Binding-site contacts:
Ligand atom C6 contacts residue ASP187 of chain 1.A at 3.6 Å.
Ligand atom OP4 contacts residue GLY208 of chain 1.A at 3.7 Å.
Ligand atom C2A contacts residue TYR154 of chain 1.A at 3.6 Å (hydrophobic).
Ligand atom C4 contacts residue LYS150 of chain 1.A at 2.8 Å.
Ligand atom OP1 contacts residue ILE209 of chain 1.A at 3.4 Å (h-bond).
Ligand atom C4 contacts residue GLY186 of chain 1.A at 3.5 Å.
Ligand atom C11 contacts residue LYS150 of chain 1.A at 3.7 Å.
Ligand atom O8 contacts residue GLY100 of chain 1.B at 3.3 Å.
Ligand atom O8 contacts residue LEU101 of chain 1.B at 3.5 Å (h-bond).
Ligand atom C9 contacts residue GLY186 of chain 1.A at 3.2 Å.
Ligand atom OP1 contacts residue GLY245 of chain 1.A at 3.5 Å.
Ligand atom OP1 contacts residue THR210 of chain 1.A at 2.8 Å (h-bond).
Ligand atom OP3 contacts residue THR246 of chain 1.A at 2.7 Å (h-bond).
Ligand atom OP4 contacts residue LEU206 of chain 1.A at 3.5 Å.
Ligand atom C10 contacts residue GLY186 of chain 1.A at 3.6 Å.
Ligand atom P contacts residue ILE209 of chain 1.A at 3.7 Å.
Ligand atom OP2 contacts residue ILE209 of chain 1.A at 2.9 Å (h-bond).
Ligand atom C5 contacts residue LEU206 of chain 1.A at 3.6 Å (hydrophobic).
Ligand atom N1 contacts residue GLU183 of chain 1.A at 2.6 Å (salt-bridge).
Ligand atom OP1 contacts residue THR246 of chain 1.A at 3.8 Å.
Ligand atom C5 contacts residue GLY186 of chain 1.A at 3.6 Å.
Ligand atom OP1 contacts residue GLY208 of chain 1.A at 3.8 Å.
Ligand atom P contacts residue THR246 of chain 1.A at 3.6 Å.
Ligand atom C2A contacts residue ARG139 of chain 1.A at 3.5 Å.
Ligand atom C2 contacts residue GLU183 of chain 1.A at 3.5 Å.
Ligand atom C2A contacts residue SER185 of chain 1.A at 3.7 Å.
Ligand atom C2A contacts residue GLU183 of chain 1.A at 3.5 Å.
Ligand atom O3 contacts residue LYS150 of chain 1.A at 3.1 Å (salt-bridge).
Ligand atom C3 contacts residue TYR154 of chain 1.A at 3.4 Å (hydrophobic).
Ligand atom OP2 contacts residue GLY208 of chain 1.A at 3.7 Å.
Ligand atom C3 contacts residue LYS150 of chain 1.A at 3.2 Å.
Ligand atom C2A contacts residue ASN157 of chain 1.A at 3.5 Å.
Ligand atom C4A contacts residue LYS150 of chain 1.A at 2.1 Å.
Ligand atom N1 contacts residue ASP187 of chain 1.A at 3.6 Å (salt-bridge).
Ligand atom N9 contacts residue LYS150 of chain 1.A at 3.4 Å (salt-bridge).
Ligand atom C6 contacts residue GLU183 of chain 1.A at 3.4 Å.
Ligand atom OP2 contacts residue ARG51 of chain 1.A at 2.8 Å (salt-bridge).
Ligand atom O3 contacts residue TYR154 of chain 1.A at 2.5 Å (h-bond).
Ligand atom N9 contacts residue GLY186 of chain 1.A at 3.2 Å (h-bond).
Ligand atom OP2 contacts residue HIS48 of chain 1.A at 3.8 Å.

Sequence of chain 1.B:
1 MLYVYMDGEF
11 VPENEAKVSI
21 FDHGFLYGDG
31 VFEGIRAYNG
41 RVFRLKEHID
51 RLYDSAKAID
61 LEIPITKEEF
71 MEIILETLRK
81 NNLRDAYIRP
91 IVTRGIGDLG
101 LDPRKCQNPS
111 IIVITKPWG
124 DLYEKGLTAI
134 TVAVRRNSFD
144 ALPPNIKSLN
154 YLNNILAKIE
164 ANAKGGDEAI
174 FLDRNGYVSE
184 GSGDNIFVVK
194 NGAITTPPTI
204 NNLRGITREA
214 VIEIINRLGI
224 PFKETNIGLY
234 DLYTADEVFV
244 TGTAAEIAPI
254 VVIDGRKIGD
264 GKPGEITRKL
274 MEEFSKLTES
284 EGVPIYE

Sequence of chain 1.A:
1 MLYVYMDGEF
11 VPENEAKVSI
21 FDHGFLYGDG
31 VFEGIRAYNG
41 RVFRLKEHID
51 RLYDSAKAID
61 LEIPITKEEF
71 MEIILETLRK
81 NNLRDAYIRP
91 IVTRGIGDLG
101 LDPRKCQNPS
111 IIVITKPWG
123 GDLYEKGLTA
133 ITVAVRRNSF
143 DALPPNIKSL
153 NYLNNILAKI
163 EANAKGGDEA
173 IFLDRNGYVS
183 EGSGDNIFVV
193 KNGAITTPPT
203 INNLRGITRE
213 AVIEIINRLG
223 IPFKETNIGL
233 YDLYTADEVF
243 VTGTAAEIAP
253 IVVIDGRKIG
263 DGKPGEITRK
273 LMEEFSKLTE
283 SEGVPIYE

A small-molecule ligand and the protein it binds are described below.
Small molecule (SMILES): Cc1ncc(COP(=O)(O)O)c(CNc2cccc(C(=O)O)c2)c1O